The protein below binds the small molecule below.
Small molecule (SMILES): CC(C)[C@H](N)C(=O)O

Binding-site contacts:
Ligand atom O contacts residue HIS231 of chain 1.A at 3.5 Å.
Ligand atom N contacts residue GLU143 of chain 1.A at 3.1 Å (salt-bridge).
Ligand atom N contacts residue ASN112 of chain 1.A at 2.8 Å (h-bond).
Ligand atom CB contacts residue GLU143 of chain 1.A at 3.5 Å.
Ligand atom CB contacts residue LYS1 of chain 1.H at 3.4 Å.
Ligand atom CA contacts residue LYS1 of chain 1.H at 2.5 Å.
Ligand atom C contacts residue ASN112 of chain 1.A at 4.1 Å.
Ligand atom CG2 contacts residue GLU143 of chain 1.A at 4.1 Å.
Ligand atom C contacts residue HIS231 of chain 1.A at 4.0 Å.
Ligand atom N contacts residue LYS1 of chain 1.H at 2.6 Å (salt-bridge).
Ligand atom CA contacts residue ASN112 of chain 1.A at 3.8 Å.
Ligand atom C contacts residue ARG203 of chain 1.A at 3.9 Å.
Ligand atom CB contacts residue ASN112 of chain 1.A at 4.2 Å.
Ligand atom CG2 contacts residue ARG203 of chain 1.A at 3.8 Å.
Ligand atom O contacts residue ARG203 of chain 1.A at 2.8 Å (salt-bridge).
Ligand atom CG2 contacts residue LYS1 of chain 1.H at 4.4 Å.
Ligand atom O contacts residue HIS142 of chain 1.A at 4.5 Å.
Ligand atom C contacts residue LYS1 of chain 1.H at 1.3 Å.
Ligand atom CA contacts residue GLU143 of chain 1.A at 3.4 Å.
Ligand atom CG1 contacts residue LEU133 of chain 1.A at 4.1 Å (hydrophobic).
Ligand atom N contacts residue ALA113 of chain 1.A at 2.9 Å (h-bond).
Ligand atom CG2 contacts residue HIS142 of chain 1.A at 4.3 Å.
Ligand atom O contacts residue GLU166 of chain 1.A at 4.2 Å.
Ligand atom CG1 contacts residue ASN112 of chain 1.A at 3.7 Å.
Ligand atom CG1 contacts residue LYS1 of chain 1.H at 3.3 Å.
Ligand atom CG2 contacts residue ILE188 of chain 1.A at 4.2 Å (hydrophobic).
Ligand atom CG1 contacts residue LEU202 of chain 1.A at 3.7 Å (hydrophobic).
Ligand atom O contacts residue LYS1 of chain 1.H at 2.2 Å (salt-bridge).
Ligand atom CA contacts residue HIS142 of chain 1.A at 4.2 Å.
Ligand atom CG2 contacts residue VAL139 of chain 1.A at 4.3 Å (hydrophobic).
Ligand atom CA contacts residue ALA113 of chain 1.A at 4.2 Å (hydrophobic).

Sequence of chain 1.A:
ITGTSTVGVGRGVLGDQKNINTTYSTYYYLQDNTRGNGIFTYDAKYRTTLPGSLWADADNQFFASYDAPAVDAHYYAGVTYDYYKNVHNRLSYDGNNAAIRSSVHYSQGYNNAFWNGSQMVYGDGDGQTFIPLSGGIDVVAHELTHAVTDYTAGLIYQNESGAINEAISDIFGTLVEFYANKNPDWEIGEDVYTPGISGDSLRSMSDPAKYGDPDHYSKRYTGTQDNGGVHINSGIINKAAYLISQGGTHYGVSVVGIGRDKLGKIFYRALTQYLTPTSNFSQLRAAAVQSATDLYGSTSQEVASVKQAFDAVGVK